Binding-site contacts:
Ligand atom C1 contacts residue CYS130 of chain 1.A at 3.9 Å (hydrophobic).
Ligand atom C5 contacts residue CYS130 of chain 1.A at 2.0 Å (hydrophobic).
Ligand atom OH1 contacts residue GLY301 of chain 1.A at 3.5 Å (h-bond).
Ligand atom C2 contacts residue CYS300 of chain 1.A at 2.0 Å (hydrophobic).
Ligand atom C5 contacts residue MET129 of chain 1.A at 4.0 Å (hydrophobic).
Ligand atom O1 contacts residue GLY131 of chain 1.A at 3.3 Å (h-bond).
Ligand atom C1 contacts residue HIS132 of chain 1.A at 3.7 Å.
Ligand atom C2 contacts residue THR302 of chain 1.A at 3.9 Å.
Ligand atom O1 contacts residue GLY301 of chain 1.A at 2.9 Å (h-bond).
Ligand atom O1 contacts residue CYS130 of chain 1.A at 3.8 Å.
Ligand atom OH1 contacts residue CYS300 of chain 1.A at 3.3 Å (h-bond).
Ligand atom C3 contacts residue ASP296 of chain 1.A at 4.1 Å.
Ligand atom O4 contacts residue CYS130 of chain 1.A at 3.6 Å.
Ligand atom C1 contacts residue THR302 of chain 1.A at 3.6 Å.
Ligand atom C1 contacts residue GLY301 of chain 1.A at 3.2 Å.
Ligand atom C4 contacts residue HIS132 of chain 1.A at 3.3 Å.
Ligand atom OH1 contacts residue THR302 of chain 1.A at 2.6 Å (h-bond).
Ligand atom OH1 contacts residue CYS130 of chain 1.A at 3.6 Å.
Ligand atom OH1 contacts residue GLY131 of chain 1.A at 2.8 Å (h-bond).
Ligand atom O4 contacts residue PHE290 of chain 1.A at 3.4 Å.
Ligand atom O4 contacts residue HIS132 of chain 1.A at 2.7 Å (h-bond).
Ligand atom C2 contacts residue ASP296 of chain 1.A at 3.2 Å.
Ligand atom C1 contacts residue GLY131 of chain 1.A at 3.4 Å.
Ligand atom C2 contacts residue GLY301 of chain 1.A at 4.1 Å.
Ligand atom C5 contacts residue LEU127 of chain 1.A at 3.7 Å (hydrophobic).
Ligand atom C4 contacts residue LEU127 of chain 1.A at 3.9 Å (hydrophobic).
Ligand atom C2 contacts residue HIS132 of chain 1.A at 3.9 Å.
Ligand atom C5 contacts residue PHE102 of chain 1.A at 3.3 Å (hydrophobic).
Ligand atom O4 contacts residue ASP296 of chain 1.A at 3.7 Å.
Ligand atom C1 contacts residue CYS300 of chain 1.A at 2.8 Å (hydrophobic).
Ligand atom C4 contacts residue CYS130 of chain 1.A at 3.1 Å (hydrophobic).
Ligand atom O1 contacts residue ASP296 of chain 1.A at 3.8 Å.
Ligand atom C4 contacts residue PHE102 of chain 1.A at 4.0 Å (hydrophobic).
Ligand atom C3 contacts residue CYS300 of chain 1.A at 3.0 Å (hydrophobic).
Ligand atom C5 contacts residue HIS132 of chain 1.A at 3.5 Å.
Ligand atom C1 contacts residue ASP296 of chain 1.A at 4.0 Å.
Ligand atom C3 contacts residue THR302 of chain 1.A at 3.8 Å.
Ligand atom O1 contacts residue HIS132 of chain 1.A at 2.9 Å (h-bond).
Ligand atom O1 contacts residue CYS300 of chain 1.A at 3.3 Å.
Ligand atom O4 contacts residue PHE102 of chain 1.A at 3.8 Å.

Sequence of chain 1.A:
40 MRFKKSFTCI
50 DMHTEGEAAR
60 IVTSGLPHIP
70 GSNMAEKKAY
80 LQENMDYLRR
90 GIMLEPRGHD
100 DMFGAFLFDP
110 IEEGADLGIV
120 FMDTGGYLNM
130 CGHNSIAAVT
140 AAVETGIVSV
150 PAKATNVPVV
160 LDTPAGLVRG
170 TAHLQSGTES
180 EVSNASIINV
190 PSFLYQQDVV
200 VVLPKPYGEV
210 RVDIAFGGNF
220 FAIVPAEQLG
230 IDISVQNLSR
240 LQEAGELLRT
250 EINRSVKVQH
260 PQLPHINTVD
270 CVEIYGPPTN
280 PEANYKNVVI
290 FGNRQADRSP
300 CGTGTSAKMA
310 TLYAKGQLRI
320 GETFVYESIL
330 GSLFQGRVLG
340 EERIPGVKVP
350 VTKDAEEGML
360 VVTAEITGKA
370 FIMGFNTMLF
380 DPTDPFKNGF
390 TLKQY

A small-molecule ligand and the protein it binds are described below.
Small molecule (SMILES): CC(=O)CCC(=O)O